This small molecule binds to this protein.
Small molecule (SMILES): CC(C)[C@H](N)C(=O)O

Sequence of chain 1.B:
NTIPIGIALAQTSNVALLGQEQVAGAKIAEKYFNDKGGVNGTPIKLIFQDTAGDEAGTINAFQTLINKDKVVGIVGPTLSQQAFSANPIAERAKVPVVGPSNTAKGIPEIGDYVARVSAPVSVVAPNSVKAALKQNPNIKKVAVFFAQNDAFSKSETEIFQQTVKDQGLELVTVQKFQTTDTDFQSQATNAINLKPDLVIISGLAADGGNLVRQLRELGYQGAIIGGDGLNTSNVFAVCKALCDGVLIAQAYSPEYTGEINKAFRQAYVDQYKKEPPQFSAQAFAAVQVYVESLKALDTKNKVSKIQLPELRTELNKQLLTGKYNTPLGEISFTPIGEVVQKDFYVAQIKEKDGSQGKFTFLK

Binding-site contacts:
Ligand atom O contacts residue THR109 of chain 1.B at 4.2 Å.
Ligand atom CG1 contacts residue ASP259 of chain 1.B at 3.5 Å.
Ligand atom N contacts residue MET1 of chain 1.F at 0.1 Å (h-bond).
Ligand atom N contacts residue SER132 of chain 1.B at 2.9 Å (h-bond).
Ligand atom CB contacts residue LEU110 of chain 1.B at 4.0 Å (hydrophobic).
Ligand atom O contacts residue SER132 of chain 1.B at 4.2 Å.
Ligand atom CA contacts residue THR134 of chain 1.B at 3.9 Å.
Ligand atom CA contacts residue PHE183 of chain 1.B at 3.5 Å (hydrophobic).
Ligand atom C contacts residue SER132 of chain 1.B at 3.4 Å.
Ligand atom OXT contacts residue SER111 of chain 1.B at 2.7 Å (h-bond).
Ligand atom OXT contacts residue ALA135 of chain 1.B at 4.1 Å.
Ligand atom N contacts residue THR134 of chain 1.B at 2.9 Å (h-bond).
Ligand atom C contacts residue MET1 of chain 1.F at 0.2 Å (hydrophobic).
Ligand atom CG2 contacts residue MET1 of chain 1.F at 0.5 Å (hydrophobic).
Ligand atom O contacts residue SER111 of chain 1.B at 3.0 Å (h-bond).
Ligand atom OXT contacts residue SER132 of chain 1.B at 3.1 Å (h-bond).
Ligand atom CG1 contacts residue PHE310 of chain 1.B at 3.8 Å (hydrophobic).
Ligand atom CG2 contacts residue THR109 of chain 1.B at 3.2 Å.
Ligand atom O contacts residue PHE183 of chain 1.B at 3.3 Å.
Ligand atom CG1 contacts residue GLY260 of chain 1.B at 3.4 Å.
Ligand atom CG2 contacts residue PHE310 of chain 1.B at 4.2 Å (hydrophobic).
Ligand atom OXT contacts residue ASN133 of chain 1.B at 3.4 Å.
Ligand atom N contacts residue ASP259 of chain 1.B at 2.8 Å (salt-bridge).
Ligand atom CB contacts residue MET1 of chain 1.F at 0.2 Å (hydrophobic).
Ligand atom CB contacts residue SER132 of chain 1.B at 3.8 Å.
Ligand atom CA contacts residue MET1 of chain 1.F at 0.2 Å (hydrophobic).
Ligand atom OXT contacts residue PHE183 of chain 1.B at 3.4 Å.
Ligand atom O contacts residue LEU110 of chain 1.B at 3.5 Å.
Ligand atom C contacts residue SER111 of chain 1.B at 3.7 Å.
Ligand atom N contacts residue PHE183 of chain 1.B at 3.9 Å.
Ligand atom C contacts residue THR134 of chain 1.B at 4.1 Å.
Ligand atom CA contacts residue SER132 of chain 1.B at 3.5 Å.
Ligand atom CG1 contacts residue MET1 of chain 1.F at 1.6 Å (hydrophobic).
Ligand atom CB contacts residue ASP259 of chain 1.B at 4.2 Å.
Ligand atom CG2 contacts residue SER132 of chain 1.B at 3.0 Å.
Ligand atom OXT contacts residue MET1 of chain 1.F at 0.2 Å (h-bond).
Ligand atom C contacts residue PHE183 of chain 1.B at 3.4 Å (hydrophobic).
Ligand atom O contacts residue MET1 of chain 1.F at 0.2 Å (h-bond).
Ligand atom OXT contacts residue THR134 of chain 1.B at 2.9 Å (h-bond).
Ligand atom CA contacts residue ASP259 of chain 1.B at 3.9 Å.